The protein below binds the small molecule below.
Small molecule (SMILES): O=C1N[C@@H](Cc2ccc(O)cc2)C(=O)N[C@H]1Cc1ccccc1

Sequence of chain 2.A:
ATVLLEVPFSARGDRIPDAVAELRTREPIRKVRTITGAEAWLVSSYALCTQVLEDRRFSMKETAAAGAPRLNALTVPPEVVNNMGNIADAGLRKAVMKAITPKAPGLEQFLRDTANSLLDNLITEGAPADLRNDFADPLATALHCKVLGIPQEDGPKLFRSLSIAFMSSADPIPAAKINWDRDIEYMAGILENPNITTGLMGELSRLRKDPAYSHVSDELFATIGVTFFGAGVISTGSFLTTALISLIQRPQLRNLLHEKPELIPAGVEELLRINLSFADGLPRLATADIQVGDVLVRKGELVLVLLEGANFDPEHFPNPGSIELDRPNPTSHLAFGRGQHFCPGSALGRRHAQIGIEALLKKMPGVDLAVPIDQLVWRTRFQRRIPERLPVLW

Binding-site contacts:
Ligand atom OB contacts residue THR227 of chain 2.A at 4.1 Å.
Ligand atom CE4 contacts residue VAL76 of chain 2.A at 3.5 Å (hydrophobic).
Ligand atom CGB contacts residue PHE166 of chain 2.A at 4.0 Å (hydrophobic).
Ligand atom NA contacts residue HEM1 of chain 2.F at 4.0 Å.
Ligand atom CD4 contacts residue PHE166 of chain 2.A at 3.7 Å (hydrophobic).
Ligand atom CE1 contacts residue ALA231 of chain 2.A at 4.1 Å (hydrophobic).
Ligand atom OB contacts residue HEM1 of chain 2.F at 3.5 Å.
Ligand atom OHB contacts residue VAL76 of chain 2.A at 4.0 Å.
Ligand atom CD1 contacts residue HEM1 of chain 2.F at 3.7 Å.
Ligand atom CAA contacts residue VAL80 of chain 2.A at 4.0 Å (hydrophobic).
Ligand atom CE3 contacts residue THR227 of chain 2.A at 4.0 Å.
Ligand atom CZB contacts residue PHE166 of chain 2.A at 3.7 Å (hydrophobic).
Ligand atom NA contacts residue VAL80 of chain 2.A at 4.1 Å.
Ligand atom CA contacts residue VAL81 of chain 2.A at 4.0 Å (hydrophobic).
Ligand atom NA contacts residue ASN83 of chain 2.A at 4.0 Å.
Ligand atom OA contacts residue VAL80 of chain 2.A at 3.9 Å.
Ligand atom CB contacts residue ASN83 of chain 2.A at 3.7 Å.
Ligand atom OHB contacts residue ALA165 of chain 2.A at 3.4 Å.
Ligand atom CE2 contacts residue GLN383 of chain 2.A at 4.0 Å.
Ligand atom CA contacts residue VAL80 of chain 2.A at 3.6 Å (hydrophobic).
Ligand atom CB contacts residue VAL80 of chain 2.A at 4.2 Å (hydrophobic).
Ligand atom NB contacts residue VAL80 of chain 2.A at 3.7 Å.
Ligand atom CBB contacts residue ALA231 of chain 2.A at 4.1 Å (hydrophobic).
Ligand atom CE4 contacts residue PHE166 of chain 2.A at 3.8 Å (hydrophobic).
Ligand atom CE3 contacts residue PHE166 of chain 2.A at 3.8 Å (hydrophobic).
Ligand atom CD3 contacts residue THR227 of chain 2.A at 3.6 Å.
Ligand atom CD4 contacts residue VAL76 of chain 2.A at 4.1 Å (hydrophobic).
Ligand atom CE1 contacts residue HEM1 of chain 2.F at 3.9 Å.
Ligand atom OHB contacts residue PHE166 of chain 2.A at 4.2 Å.
Ligand atom CZA contacts residue ALA231 of chain 2.A at 4.2 Å (hydrophobic).
Ligand atom CZA contacts residue ARG384 of chain 2.A at 4.2 Å.
Ligand atom CAA contacts residue VAL81 of chain 2.A at 3.7 Å (hydrophobic).
Ligand atom OB contacts residue ASN83 of chain 2.A at 2.9 Å (h-bond).
Ligand atom CZA contacts residue PHE166 of chain 2.A at 4.1 Å (hydrophobic).
Ligand atom CD3 contacts residue PHE166 of chain 2.A at 3.9 Å (hydrophobic).
Ligand atom CAB contacts residue THR227 of chain 2.A at 4.2 Å.
Ligand atom CZB contacts residue VAL76 of chain 2.A at 3.8 Å (hydrophobic).
Ligand atom OA contacts residue VAL76 of chain 2.A at 4.2 Å.
Ligand atom CE2 contacts residue PHE166 of chain 2.A at 4.0 Å (hydrophobic).
Ligand atom OA contacts residue VAL81 of chain 2.A at 3.5 Å.